A small-molecule ligand and the protein it binds are described below.
Small molecule (SMILES): CC(=O)N[C@H]1[C@H](O[C@H]2[C@H](O)[C@@H](NC(C)=O)CO[C@@H]2CO)O[C@H](CO)[C@@H](O[C@@H]2O[C@H](CO)[C@@H](O)[C@H](O)[C@@H]2O)[C@@H]1O

Sequence of chain 1.B:
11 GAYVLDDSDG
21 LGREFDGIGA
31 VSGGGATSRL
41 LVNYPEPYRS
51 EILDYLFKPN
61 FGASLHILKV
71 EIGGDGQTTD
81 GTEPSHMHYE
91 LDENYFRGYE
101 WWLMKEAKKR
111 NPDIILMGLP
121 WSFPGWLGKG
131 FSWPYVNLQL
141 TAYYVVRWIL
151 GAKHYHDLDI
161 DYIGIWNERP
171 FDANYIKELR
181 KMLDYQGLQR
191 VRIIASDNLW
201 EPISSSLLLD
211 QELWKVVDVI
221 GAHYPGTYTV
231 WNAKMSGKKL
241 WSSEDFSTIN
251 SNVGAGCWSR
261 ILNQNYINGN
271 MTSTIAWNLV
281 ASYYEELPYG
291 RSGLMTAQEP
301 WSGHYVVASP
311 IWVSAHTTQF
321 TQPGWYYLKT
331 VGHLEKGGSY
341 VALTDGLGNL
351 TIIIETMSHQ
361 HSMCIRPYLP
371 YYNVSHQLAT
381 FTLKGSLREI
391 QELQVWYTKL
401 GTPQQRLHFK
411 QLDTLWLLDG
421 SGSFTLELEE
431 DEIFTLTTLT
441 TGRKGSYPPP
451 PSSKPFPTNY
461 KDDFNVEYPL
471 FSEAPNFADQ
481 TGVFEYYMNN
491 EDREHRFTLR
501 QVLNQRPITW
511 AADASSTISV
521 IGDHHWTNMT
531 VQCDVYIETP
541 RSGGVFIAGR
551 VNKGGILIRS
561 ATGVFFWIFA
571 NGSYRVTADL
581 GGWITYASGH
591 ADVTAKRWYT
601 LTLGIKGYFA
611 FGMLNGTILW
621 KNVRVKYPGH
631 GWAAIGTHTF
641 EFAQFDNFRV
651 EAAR

Binding-site contacts:
Ligand atom C8 contacts residue ALA653 of chain 1.B at 4.1 Å (hydrophobic).
Ligand atom C6 contacts residue LYS606 of chain 1.B at 3.9 Å.
Ligand atom C8 contacts residue THR527 of chain 1.B at 3.6 Å.
Ligand atom C7 contacts residue ALA653 of chain 1.B at 4.2 Å (hydrophobic).
Ligand atom C2 contacts residue TYR627 of chain 1.B at 4.3 Å (hydrophobic).
Ligand atom O5 contacts residue ASN528 of chain 1.B at 2.3 Å (h-bond).
Ligand atom C8 contacts residue ASN528 of chain 1.B at 4.4 Å.
Ligand atom C1 contacts residue ASN528 of chain 1.B at 1.4 Å.
Ligand atom C1 contacts residue GLY607 of chain 1.B at 4.4 Å.
Ligand atom C8 contacts residue ARG654 of chain 1.B at 3.4 Å.
Ligand atom O5 contacts residue GLY607 of chain 1.B at 3.8 Å.
Ligand atom C4 contacts residue ASN528 of chain 1.B at 4.2 Å.
Ligand atom C1 contacts residue TYR627 of chain 1.B at 4.0 Å (hydrophobic).
Ligand atom C8 contacts residue TYR608 of chain 1.B at 3.8 Å (hydrophobic).
Ligand atom O6 contacts residue LYS606 of chain 1.B at 3.4 Å.
Ligand atom C2 contacts residue ASN528 of chain 1.B at 2.5 Å.
Ligand atom C6 contacts residue GLY607 of chain 1.B at 3.8 Å.
Ligand atom O4 contacts residue TYR627 of chain 1.B at 4.2 Å.
Ligand atom C5 contacts residue GLY607 of chain 1.B at 4.0 Å.
Ligand atom C3 contacts residue ASN528 of chain 1.B at 3.8 Å.
Ligand atom O7 contacts residue ASN528 of chain 1.B at 3.1 Å (h-bond).
Ligand atom O5 contacts residue LYS606 of chain 1.B at 3.6 Å.
Ligand atom C4 contacts residue TYR627 of chain 1.B at 4.2 Å (hydrophobic).
Ligand atom N2 contacts residue ASN528 of chain 1.B at 2.9 Å (h-bond).
Ligand atom C7 contacts residue ASN528 of chain 1.B at 3.2 Å.
Ligand atom C5 contacts residue LYS606 of chain 1.B at 4.4 Å.
Ligand atom C5 contacts residue ASN528 of chain 1.B at 3.6 Å.
Ligand atom N2 contacts residue TYR627 of chain 1.B at 4.4 Å.
Ligand atom C7 contacts residue THR527 of chain 1.B at 4.1 Å.
Ligand atom O7 contacts residue TYR627 of chain 1.B at 4.0 Å.
Ligand atom O7 contacts residue ALA653 of chain 1.B at 3.4 Å.
Ligand atom C8 contacts residue TYR627 of chain 1.B at 4.1 Å (hydrophobic).
Ligand atom C3 contacts residue TYR627 of chain 1.B at 3.7 Å (hydrophobic).
Ligand atom C7 contacts residue TYR627 of chain 1.B at 4.3 Å (hydrophobic).
Ligand atom O5 contacts residue TYR627 of chain 1.B at 4.5 Å.
Ligand atom N2 contacts residue THR527 of chain 1.B at 4.2 Å.
Ligand atom C5 contacts residue TYR627 of chain 1.B at 3.9 Å (hydrophobic).